Sequence of chain 2.D:
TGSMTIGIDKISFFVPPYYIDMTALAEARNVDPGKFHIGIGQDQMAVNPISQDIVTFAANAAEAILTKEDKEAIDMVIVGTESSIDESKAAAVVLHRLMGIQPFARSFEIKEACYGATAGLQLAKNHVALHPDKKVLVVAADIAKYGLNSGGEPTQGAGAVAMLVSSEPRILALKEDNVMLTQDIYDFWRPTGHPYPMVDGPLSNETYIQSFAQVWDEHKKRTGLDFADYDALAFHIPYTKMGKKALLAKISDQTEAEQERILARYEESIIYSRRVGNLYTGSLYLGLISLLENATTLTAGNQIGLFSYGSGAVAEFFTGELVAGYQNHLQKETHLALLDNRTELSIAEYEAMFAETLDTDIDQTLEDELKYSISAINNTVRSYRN

Sequence of chain 1.C:
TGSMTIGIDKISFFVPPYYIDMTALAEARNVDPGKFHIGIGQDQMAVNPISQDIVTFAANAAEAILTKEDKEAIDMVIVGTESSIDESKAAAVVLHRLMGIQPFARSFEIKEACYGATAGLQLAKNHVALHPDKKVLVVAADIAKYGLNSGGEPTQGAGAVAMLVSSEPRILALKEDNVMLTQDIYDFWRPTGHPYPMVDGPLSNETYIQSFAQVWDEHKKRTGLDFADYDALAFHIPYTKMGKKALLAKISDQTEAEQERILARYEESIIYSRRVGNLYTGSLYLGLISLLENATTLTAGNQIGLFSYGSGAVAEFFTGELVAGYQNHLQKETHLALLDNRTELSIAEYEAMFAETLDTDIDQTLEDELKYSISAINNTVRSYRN

Binding-site contacts:
Ligand atom O6 contacts residue PRO240 of chain 2.D at 3.9 Å.
Ligand atom O5 contacts residue SER313 of chain 2.D at 3.8 Å.
Ligand atom C6 contacts residue GLY153 of chain 2.D at 3.1 Å.
Ligand atom C1 contacts residue CYS116 of chain 2.D at 2.7 Å (hydrophobic).
Ligand atom C3 contacts residue GLY153 of chain 2.D at 3.9 Å.
Ligand atom C4 contacts residue PHE190 of chain 2.D at 3.5 Å (hydrophobic).
Ligand atom C14 contacts residue GLY154 of chain 2.D at 4.0 Å.
Ligand atom O2 contacts residue ALA115 of chain 2.D at 3.9 Å.
Ligand atom C8 contacts residue HIS238 of chain 2.D at 3.7 Å.
Ligand atom C4 contacts residue GLU84 of chain 2.D at 3.2 Å.
Ligand atom C5 contacts residue TYR148 of chain 2.D at 4.0 Å (hydrophobic).
Ligand atom C21 contacts residue GLY153 of chain 2.D at 3.4 Å.
Ligand atom C10 contacts residue PHE190 of chain 2.D at 3.8 Å (hydrophobic).
Ligand atom O2 contacts residue GLY312 of chain 2.D at 3.4 Å.
Ligand atom C11 contacts residue TYR148 of chain 2.D at 2.6 Å (hydrophobic).
Ligand atom C4 contacts residue TYR282 of chain 2.D at 3.9 Å (hydrophobic).
Ligand atom O5 contacts residue GLU84 of chain 2.D at 2.8 Å (salt-bridge).
Ligand atom C20 contacts residue TYR148 of chain 2.D at 3.6 Å (hydrophobic).
Ligand atom O5 contacts residue ALA115 of chain 2.D at 3.3 Å.
Ligand atom O6 contacts residue CYS116 of chain 2.D at 3.5 Å (h-bond).
Ligand atom O2 contacts residue TYR311 of chain 2.D at 3.4 Å (h-bond).
Ligand atom C7 contacts residue GLY154 of chain 2.D at 3.6 Å.
Ligand atom O6 contacts residue HIS238 of chain 2.D at 2.8 Å (h-bond).
Ligand atom C13 contacts residue ASN207 of chain 2.D at 3.6 Å.
Ligand atom C10 contacts residue TYR148 of chain 2.D at 2.5 Å (hydrophobic).
Ligand atom C1 contacts residue SER313 of chain 2.D at 3.3 Å.
Ligand atom O2 contacts residue SER313 of chain 2.D at 3.2 Å (h-bond).
Ligand atom O5 contacts residue SER90 of chain 1.C at 3.9 Å.
Ligand atom O5 contacts residue CYS116 of chain 2.D at 3.5 Å (h-bond).
Ligand atom C2 contacts residue CYS116 of chain 2.D at 3.3 Å (hydrophobic).
Ligand atom O2 contacts residue CYS116 of chain 2.D at 2.4 Å (h-bond).
Ligand atom C13 contacts residue GLY203 of chain 2.D at 3.9 Å.
Ligand atom O2 contacts residue HIS238 of chain 2.D at 3.7 Å.
Ligand atom C11 contacts residue PHE190 of chain 2.D at 3.5 Å (hydrophobic).
Ligand atom C6 contacts residue GLY154 of chain 2.D at 3.9 Å.
Ligand atom C8 contacts residue CYS116 of chain 2.D at 1.6 Å (hydrophobic).
Ligand atom C4 contacts residue CYS116 of chain 2.D at 3.0 Å (hydrophobic).
Ligand atom C9 contacts residue GLY153 of chain 2.D at 3.5 Å.
Ligand atom C21 contacts residue ILE42 of chain 2.D at 3.8 Å (hydrophobic).
Ligand atom O5 contacts residue PHE190 of chain 2.D at 3.2 Å.

The protein below binds the small molecule below.
Small molecule (SMILES): CC(=CC(=O)O)C=C(C)C[C@H](C)CCCC[C@@H](O)[C@H](C=O)CO